Binding-site contacts:
Ligand atom C9 contacts residue TRP150 of chain 3.A at 4.1 Å (hydrophobic).
Ligand atom C10 contacts residue VAL131 of chain 3.A at 4.0 Å (hydrophobic).
Ligand atom O8 contacts residue GLN224 of chain 3.A at 2.9 Å (h-bond).
Ligand atom C1 contacts residue THR132 of chain 3.A at 3.5 Å.
Ligand atom C8 contacts residue TYR91 of chain 3.A at 4.0 Å (hydrophobic).
Ligand atom C7 contacts residue TRP150 of chain 3.A at 4.2 Å (hydrophobic).
Ligand atom C4 contacts residue ASN133 of chain 3.A at 3.8 Å.
Ligand atom C8 contacts residue GLN224 of chain 3.A at 4.2 Å.
Ligand atom C5 contacts residue GLY223 of chain 3.A at 4.2 Å.
Ligand atom C9 contacts residue SER226 of chain 3.A at 4.0 Å.
Ligand atom C1 contacts residue ASN133 of chain 3.A at 3.5 Å.
Ligand atom O5 contacts residue GLN224 of chain 3.A at 4.0 Å.
Ligand atom C1 contacts residue GLN224 of chain 3.A at 3.9 Å.
Ligand atom N5 contacts residue VAL131 of chain 3.A at 3.0 Å (h-bond).
Ligand atom O1 contacts residue GLY223 of chain 3.A at 3.3 Å (h-bond).
Ligand atom O4 contacts residue ASN133 of chain 3.A at 2.4 Å (h-bond).
Ligand atom O4 contacts residue VAL131 of chain 3.A at 4.0 Å.
Ligand atom C6 contacts residue VAL131 of chain 3.A at 4.2 Å (hydrophobic).
Ligand atom O1A contacts residue GLN224 of chain 3.A at 2.9 Å (h-bond).
Ligand atom O10 contacts residue LEU192 of chain 3.A at 3.9 Å.
Ligand atom O9 contacts residue TYR91 of chain 3.A at 3.0 Å (h-bond).
Ligand atom O7 contacts residue LEU192 of chain 3.A at 4.1 Å.
Ligand atom O1A contacts residue THR132 of chain 3.A at 2.7 Å (h-bond).
Ligand atom O5 contacts residue GLY223 of chain 3.A at 3.0 Å (h-bond).
Ligand atom O1B contacts residue THR132 of chain 3.A at 3.4 Å.
Ligand atom C9 contacts residue HIS181 of chain 3.A at 3.8 Å.
Ligand atom C5 contacts residue VAL131 of chain 3.A at 3.8 Å (hydrophobic).
Ligand atom C4 contacts residue VAL131 of chain 3.A at 3.7 Å (hydrophobic).
Ligand atom C6 contacts residue GLN224 of chain 3.A at 4.1 Å.
Ligand atom O3 contacts residue ASN133 of chain 3.A at 3.7 Å.
Ligand atom O9 contacts residue HIS181 of chain 3.A at 3.7 Å.
Ligand atom O1B contacts residue ASN133 of chain 3.A at 2.6 Å (h-bond).
Ligand atom O9 contacts residue SER226 of chain 3.A at 2.7 Å (h-bond).
Ligand atom C11 contacts residue ARG129 of chain 3.A at 3.3 Å.
Ligand atom C9 contacts residue TYR91 of chain 3.A at 3.6 Å (hydrophobic).
Ligand atom O8 contacts residue TYR91 of chain 3.A at 3.3 Å (h-bond).
Ligand atom O1A contacts residue ASN133 of chain 3.A at 3.7 Å.
Ligand atom C2 contacts residue GLY223 of chain 3.A at 3.3 Å.
Ligand atom C1 contacts residue GLY223 of chain 3.A at 3.4 Å.
Ligand atom O2 contacts residue GLY223 of chain 3.A at 4.2 Å.

Sequence of chain 3.A:
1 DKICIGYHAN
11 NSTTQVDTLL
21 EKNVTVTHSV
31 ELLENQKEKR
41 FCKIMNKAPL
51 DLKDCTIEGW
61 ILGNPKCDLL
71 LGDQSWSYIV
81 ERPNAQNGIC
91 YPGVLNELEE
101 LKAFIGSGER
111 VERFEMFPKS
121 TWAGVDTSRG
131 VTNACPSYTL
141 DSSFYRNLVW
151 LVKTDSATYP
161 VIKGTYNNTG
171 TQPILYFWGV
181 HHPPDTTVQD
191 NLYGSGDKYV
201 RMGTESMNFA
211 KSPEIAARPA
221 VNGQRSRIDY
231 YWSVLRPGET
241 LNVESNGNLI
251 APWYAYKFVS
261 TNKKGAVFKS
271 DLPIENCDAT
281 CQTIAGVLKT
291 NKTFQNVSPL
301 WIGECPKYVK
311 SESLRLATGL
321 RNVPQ

This protein binds this small molecule.
Small molecule (SMILES): CC(=O)N[C@H]1[C@H]([C@H](O)[C@H](O)CO)O[C@@](OC[C@H]2O[C@@H](O)[C@H](O)[C@@H](O)[C@H]2O)(C(=O)O)C[C@@H]1O